Binding-site contacts:
Ligand atom CAL contacts residue TYR101 of chain 1.C at 3.6 Å (hydrophobic).
Ligand atom CAK contacts residue TYR101 of chain 1.C at 3.6 Å (hydrophobic).
Ligand atom NAR contacts residue ILE16 of chain 1.C at 3.4 Å.
Ligand atom CL5 contacts residue ILE73 of chain 1.C at 3.8 Å.
Ligand atom NBK contacts residue LYS42 of chain 1.C at 3.6 Å.
Ligand atom CBJ contacts residue CYS325 of chain 1.C at 2.5 Å (hydrophobic).
Ligand atom CBD contacts residue ILE19 of chain 1.C at 3.7 Å (hydrophobic).
Ligand atom C5 contacts residue LEU152 of chain 1.C at 3.6 Å (hydrophobic).
Ligand atom CAG contacts residue ILE16 of chain 1.C at 3.5 Å (hydrophobic).
Ligand atom CAP contacts residue CYS325 of chain 1.C at 3.2 Å (hydrophobic).
Ligand atom OAE contacts residue GLN323 of chain 1.C at 3.7 Å.
Ligand atom NBB contacts residue MET102 of chain 1.C at 2.8 Å (h-bond).
Ligand atom CBE contacts residue ASP163 of chain 1.C at 3.7 Å.
Ligand atom CAZ contacts residue VAL27 of chain 1.C at 3.2 Å (hydrophobic).
Ligand atom CAZ contacts residue ILE19 of chain 1.C at 3.8 Å (hydrophobic).
Ligand atom CAN contacts residue ILE19 of chain 1.C at 3.6 Å (hydrophobic).
Ligand atom CBG contacts residue ASP105 of chain 1.C at 3.2 Å.
Ligand atom C6 contacts residue MET102 of chain 1.C at 3.6 Å (hydrophobic).
Ligand atom NAR contacts residue CYS325 of chain 1.C at 3.7 Å.
Ligand atom C6 contacts residue ALA40 of chain 1.C at 3.6 Å (hydrophobic).
Ligand atom OAU contacts residue LYS29 of chain 1.C at 3.2 Å (salt-bridge).
Ligand atom CAY contacts residue VAL27 of chain 1.C at 3.4 Å (hydrophobic).
Ligand atom NBB contacts residue TYR101 of chain 1.C at 3.7 Å.
Ligand atom CBD contacts residue VAL27 of chain 1.C at 3.8 Å (hydrophobic).
Ligand atom NBK contacts residue ASP163 of chain 1.C at 3.1 Å (salt-bridge).
Ligand atom CBE contacts residue LYS42 of chain 1.C at 3.8 Å.
Ligand atom CAP contacts residue LYS29 of chain 1.C at 3.8 Å.
Ligand atom NBI contacts residue CYS325 of chain 1.C at 3.7 Å.
Ligand atom CBG contacts residue HIS104 of chain 1.C at 3.8 Å.
Ligand atom CBL contacts residue CYS325 of chain 1.C at 1.4 Å (hydrophobic).
Ligand atom N1 contacts residue MET102 of chain 1.C at 3.0 Å (h-bond).
Ligand atom CBM contacts residue CYS325 of chain 1.C at 2.4 Å (hydrophobic).
Ligand atom CL5 contacts residue PHE99 of chain 1.C at 3.6 Å.
Ligand atom C6 contacts residue GLU100 of chain 1.C at 3.5 Å.
Ligand atom CBH contacts residue MET102 of chain 1.C at 3.7 Å (hydrophobic).
Ligand atom CAO contacts residue CYS325 of chain 1.C at 3.7 Å (hydrophobic).
Ligand atom C2 contacts residue MET102 of chain 1.C at 3.6 Å (hydrophobic).
Ligand atom CBA contacts residue ASP105 of chain 1.C at 3.3 Å.
Ligand atom CAB contacts residue MET102 of chain 1.C at 3.6 Å (hydrophobic).
Ligand atom CAB contacts residue ASP103 of chain 1.C at 3.7 Å.

Sequence of chain 1.C:
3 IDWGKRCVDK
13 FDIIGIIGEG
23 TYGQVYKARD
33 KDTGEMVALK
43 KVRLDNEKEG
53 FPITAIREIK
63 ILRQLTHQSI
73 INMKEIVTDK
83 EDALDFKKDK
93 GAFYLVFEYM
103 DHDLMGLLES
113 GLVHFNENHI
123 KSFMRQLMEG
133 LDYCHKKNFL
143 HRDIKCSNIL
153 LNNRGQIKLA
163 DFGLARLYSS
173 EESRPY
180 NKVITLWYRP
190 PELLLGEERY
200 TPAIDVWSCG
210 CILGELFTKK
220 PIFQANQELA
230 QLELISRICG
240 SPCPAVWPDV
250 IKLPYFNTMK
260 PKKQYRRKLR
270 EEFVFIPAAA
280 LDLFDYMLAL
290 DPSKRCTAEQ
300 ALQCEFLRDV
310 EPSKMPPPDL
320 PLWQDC

A protein and the small-molecule ligand that binds it are described below.
Small molecule (SMILES): CN(C)CCCC(=O)Nc1ccc(C(=O)N2CCC[C@@H](Nc3ncc(Cl)c(-c4c[nH]c5ccccc45)n3)C2)cc1